The small molecule below binds the protein below.
Small molecule (SMILES): CC(C)CCC[C@@H](C)[C@H]1CC[C@H]2[C@@H]3CC=C4C[C@@H](OC(=O)CCC(=O)O)CC[C@]4(C)[C@H]3CC[C@]12C

Binding-site contacts:
Ligand atom CAE contacts residue VAL502 of chain 1.B at 3.8 Å (hydrophobic).
Ligand atom CAD contacts residue PHE501 of chain 1.B at 3.3 Å (hydrophobic).
Ligand atom CBH contacts residue GLY505 of chain 1.B at 4.5 Å.
Ligand atom CAV contacts residue GLY505 of chain 1.B at 4.2 Å.
Ligand atom CAE contacts residue PHE501 of chain 1.B at 3.7 Å (hydrophobic).
Ligand atom CBI contacts residue PHE501 of chain 1.B at 4.4 Å (hydrophobic).
Ligand atom CAU contacts residue PHE501 of chain 1.B at 3.9 Å (hydrophobic).
Ligand atom CAV contacts residue ALA508 of chain 1.B at 4.1 Å (hydrophobic).
Ligand atom CAZ contacts residue GLY505 of chain 1.B at 4.0 Å.
Ligand atom CAI contacts residue GLY505 of chain 1.B at 4.1 Å.
Ligand atom CAS contacts residue PHE501 of chain 1.B at 3.8 Å (hydrophobic).
Ligand atom CAD contacts residue GLY505 of chain 1.B at 3.4 Å.
Ligand atom CAD contacts residue SER504 of chain 1.B at 3.2 Å.
Ligand atom CAR contacts residue LEU79 of chain 1.B at 4.2 Å (hydrophobic).

Sequence of chain 1.B:
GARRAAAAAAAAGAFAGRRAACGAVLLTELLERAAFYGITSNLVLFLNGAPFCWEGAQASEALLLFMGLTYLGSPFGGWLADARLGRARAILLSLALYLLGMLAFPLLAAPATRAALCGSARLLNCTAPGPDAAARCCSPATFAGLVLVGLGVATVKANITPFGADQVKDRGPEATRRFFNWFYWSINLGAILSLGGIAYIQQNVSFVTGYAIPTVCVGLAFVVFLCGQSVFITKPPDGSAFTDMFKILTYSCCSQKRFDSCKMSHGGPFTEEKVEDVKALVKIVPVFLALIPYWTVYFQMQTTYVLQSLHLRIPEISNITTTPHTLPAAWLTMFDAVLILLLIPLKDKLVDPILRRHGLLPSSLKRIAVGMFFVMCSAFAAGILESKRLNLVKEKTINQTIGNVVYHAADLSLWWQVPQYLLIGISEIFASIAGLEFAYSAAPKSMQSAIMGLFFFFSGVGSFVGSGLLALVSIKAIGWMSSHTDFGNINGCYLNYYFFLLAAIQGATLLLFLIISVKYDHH